This small molecule binds to this protein.
Small molecule (SMILES): CC(=O)N[C@H]1[C@H](O[C@H]2[C@H](O)[C@@H](NC(C)=O)CO[C@@H]2CO)O[C@H](CO)[C@@H](O[C@@H]2O[C@H](CO)[C@@H](O)[C@H](O)[C@@H]2O)[C@@H]1O

Binding-site contacts:
Ligand atom C8 contacts residue LEU231 of chain 2.D at 3.6 Å (hydrophobic).
Ligand atom C3 contacts residue GLU181 of chain 2.D at 3.9 Å.
Ligand atom C5 contacts residue NAG1 of chain 2.M at 3.6 Å.
Ligand atom C6 contacts residue NAG1 of chain 2.M at 3.5 Å.
Ligand atom O5 contacts residue NAG1 of chain 2.M at 3.5 Å.
Ligand atom N2 contacts residue SER415 of chain 2.D at 3.4 Å.
Ligand atom O5 contacts residue ASN232 of chain 2.D at 2.3 Å (h-bond).
Ligand atom C1 contacts residue VAL414 of chain 2.D at 4.0 Å (hydrophobic).
Ligand atom O7 contacts residue ASN346 of chain 2.D at 4.1 Å.
Ligand atom C5 contacts residue VAL414 of chain 2.D at 3.6 Å (hydrophobic).
Ligand atom C8 contacts residue PHE345 of chain 2.D at 4.1 Å (hydrophobic).
Ligand atom C1 contacts residue ASN232 of chain 2.D at 1.4 Å.
Ligand atom O3 contacts residue CYS413 of chain 2.D at 3.5 Å.
Ligand atom C1 contacts residue GLU181 of chain 2.D at 3.3 Å.
Ligand atom O6 contacts residue NAG1 of chain 2.M at 3.6 Å.
Ligand atom O6 contacts residue CYS413 of chain 2.D at 3.5 Å.
Ligand atom O4 contacts residue VAL414 of chain 2.D at 3.9 Å.
Ligand atom C8 contacts residue SER415 of chain 2.D at 4.1 Å.
Ligand atom O3 contacts residue GLU181 of chain 2.D at 3.6 Å.
Ligand atom C2 contacts residue SER415 of chain 2.D at 4.0 Å.
Ligand atom C5 contacts residue GLU181 of chain 2.D at 3.8 Å.
Ligand atom O4 contacts residue GLU181 of chain 2.D at 4.0 Å.
Ligand atom C3 contacts residue VAL414 of chain 2.D at 3.7 Å (hydrophobic).
Ligand atom O6 contacts residue GLY348 of chain 2.D at 3.9 Å.
Ligand atom C4 contacts residue VAL414 of chain 2.D at 3.9 Å (hydrophobic).
Ligand atom O7 contacts residue PRO182 of chain 2.D at 4.1 Å.
Ligand atom C3 contacts residue ASN232 of chain 2.D at 3.8 Å.
Ligand atom O7 contacts residue ASN232 of chain 2.D at 3.9 Å.
Ligand atom C2 contacts residue ASN232 of chain 2.D at 2.5 Å.
Ligand atom C6 contacts residue GLU181 of chain 2.D at 4.2 Å.
Ligand atom O5 contacts residue GLU181 of chain 2.D at 3.7 Å.
Ligand atom C5 contacts residue ASN232 of chain 2.D at 3.6 Å.
Ligand atom C1 contacts residue SER415 of chain 2.D at 3.6 Å.
Ligand atom O6 contacts residue ARG412 of chain 2.D at 3.6 Å.
Ligand atom N2 contacts residue ASN232 of chain 2.D at 3.0 Å (h-bond).
Ligand atom C7 contacts residue ASN346 of chain 2.D at 4.1 Å.
Ligand atom C8 contacts residue ASN346 of chain 2.D at 3.5 Å.
Ligand atom C6 contacts residue GLY348 of chain 2.D at 4.0 Å.
Ligand atom C7 contacts residue ASN232 of chain 2.D at 3.7 Å.
Ligand atom C4 contacts residue GLU181 of chain 2.D at 3.4 Å.

Sequence of chain 2.D:
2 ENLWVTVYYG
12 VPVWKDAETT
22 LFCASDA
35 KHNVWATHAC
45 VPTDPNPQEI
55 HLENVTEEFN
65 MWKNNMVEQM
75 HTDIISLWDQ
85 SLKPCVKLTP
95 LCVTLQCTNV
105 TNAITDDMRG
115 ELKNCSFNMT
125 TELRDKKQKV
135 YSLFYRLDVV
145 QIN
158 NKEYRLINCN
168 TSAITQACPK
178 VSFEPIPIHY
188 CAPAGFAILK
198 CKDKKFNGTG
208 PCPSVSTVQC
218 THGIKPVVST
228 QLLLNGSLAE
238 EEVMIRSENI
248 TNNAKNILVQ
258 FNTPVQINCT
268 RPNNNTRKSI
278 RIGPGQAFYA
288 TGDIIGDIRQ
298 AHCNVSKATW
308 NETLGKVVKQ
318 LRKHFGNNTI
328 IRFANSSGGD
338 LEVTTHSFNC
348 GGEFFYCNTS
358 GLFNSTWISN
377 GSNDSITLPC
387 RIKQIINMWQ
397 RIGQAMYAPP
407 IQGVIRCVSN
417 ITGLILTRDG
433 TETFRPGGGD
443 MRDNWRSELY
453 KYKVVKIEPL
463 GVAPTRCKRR